A small-molecule ligand and the protein it binds are described below.
Small molecule (SMILES): CC(=O)N[C@@H]1[C@@H](O)[C@H](O)[C@@H](CO)O[C@H]1O

Binding-site contacts:
Ligand atom O5 contacts residue ASN271 of chain 1.C at 2.4 Å (h-bond).
Ligand atom N2 contacts residue ASN271 of chain 1.C at 2.9 Å (h-bond).
Ligand atom O7 contacts residue ASN271 of chain 1.C at 4.1 Å.
Ligand atom C3 contacts residue ASN271 of chain 1.C at 3.8 Å.
Ligand atom C5 contacts residue ASN271 of chain 1.C at 3.7 Å.
Ligand atom C1 contacts residue ASN271 of chain 1.C at 1.4 Å.
Ligand atom C8 contacts residue PRO269 of chain 1.C at 4.5 Å (hydrophobic).
Ligand atom C2 contacts residue ASN271 of chain 1.C at 2.5 Å.
Ligand atom C7 contacts residue ASN271 of chain 1.C at 3.7 Å.
Ligand atom C4 contacts residue ASN271 of chain 1.C at 4.2 Å.

Sequence of chain 1.C:
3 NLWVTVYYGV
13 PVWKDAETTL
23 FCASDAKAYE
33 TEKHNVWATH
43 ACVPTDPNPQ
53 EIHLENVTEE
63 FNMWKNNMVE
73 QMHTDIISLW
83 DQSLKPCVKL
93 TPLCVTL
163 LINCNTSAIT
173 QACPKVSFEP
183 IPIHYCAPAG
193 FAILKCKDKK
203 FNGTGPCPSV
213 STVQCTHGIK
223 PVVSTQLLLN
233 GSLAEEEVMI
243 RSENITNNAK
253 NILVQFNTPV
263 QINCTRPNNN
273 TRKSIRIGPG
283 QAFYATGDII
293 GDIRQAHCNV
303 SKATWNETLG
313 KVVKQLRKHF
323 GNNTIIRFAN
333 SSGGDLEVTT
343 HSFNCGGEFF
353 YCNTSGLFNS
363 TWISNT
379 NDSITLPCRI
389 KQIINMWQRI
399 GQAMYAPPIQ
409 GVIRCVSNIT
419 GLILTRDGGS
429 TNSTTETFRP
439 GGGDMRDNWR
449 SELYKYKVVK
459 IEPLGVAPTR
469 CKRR